Binding-site contacts:
Ligand atom O7 contacts residue ASN241 of chain 1.A at 4.1 Å.
Ligand atom C1 contacts residue ALA244 of chain 1.A at 4.0 Å (hydrophobic).
Ligand atom C8 contacts residue ILE240 of chain 1.A at 4.5 Å (hydrophobic).
Ligand atom C4 contacts residue ASN241 of chain 1.A at 3.8 Å.
Ligand atom C3 contacts residue ASN241 of chain 1.A at 3.5 Å.
Ligand atom C1 contacts residue ASN241 of chain 1.A at 1.4 Å.
Ligand atom C2 contacts residue ASN241 of chain 1.A at 2.5 Å.
Ligand atom C5 contacts residue ASN241 of chain 1.A at 2.9 Å.
Ligand atom C7 contacts residue ASN241 of chain 1.A at 3.6 Å.
Ligand atom C4 contacts residue TRP384 of chain 1.A at 4.4 Å (hydrophobic).
Ligand atom O5 contacts residue TRP384 of chain 1.A at 3.7 Å.
Ligand atom C8 contacts residue ASN241 of chain 1.A at 4.0 Å.
Ligand atom C6 contacts residue ASN241 of chain 1.A at 4.0 Å.
Ligand atom C5 contacts residue ALA244 of chain 1.A at 4.2 Å (hydrophobic).
Ligand atom O5 contacts residue ALA244 of chain 1.A at 3.5 Å.
Ligand atom C1 contacts residue TRP384 of chain 1.A at 3.5 Å (hydrophobic).
Ligand atom C6 contacts residue ALA244 of chain 1.A at 4.0 Å (hydrophobic).
Ligand atom O6 contacts residue ALA244 of chain 1.A at 4.4 Å.
Ligand atom C6 contacts residue LYS388 of chain 1.A at 4.0 Å.
Ligand atom O5 contacts residue ASN241 of chain 1.A at 2.3 Å (h-bond).
Ligand atom N2 contacts residue ASN241 of chain 1.A at 2.7 Å (h-bond).
Ligand atom C2 contacts residue TRP384 of chain 1.A at 3.8 Å (hydrophobic).
Ligand atom O6 contacts residue TRP384 of chain 1.A at 4.3 Å.
Ligand atom O6 contacts residue LYS388 of chain 1.A at 3.2 Å (salt-bridge).
Ligand atom O7 contacts residue TRP384 of chain 1.A at 3.8 Å.

The protein below binds the small molecule below.
Small molecule (SMILES): CC(=O)N[C@H]1[C@H](O[C@H]2[C@H](O)[C@@H](NC(C)=O)CO[C@@H]2CO)O[C@H](CO)[C@@H](O[C@H]2O[C@H](CO)[C@@H](O)[C@H](O)[C@@H]2O)[C@@H]1O

Sequence of chain 1.A:
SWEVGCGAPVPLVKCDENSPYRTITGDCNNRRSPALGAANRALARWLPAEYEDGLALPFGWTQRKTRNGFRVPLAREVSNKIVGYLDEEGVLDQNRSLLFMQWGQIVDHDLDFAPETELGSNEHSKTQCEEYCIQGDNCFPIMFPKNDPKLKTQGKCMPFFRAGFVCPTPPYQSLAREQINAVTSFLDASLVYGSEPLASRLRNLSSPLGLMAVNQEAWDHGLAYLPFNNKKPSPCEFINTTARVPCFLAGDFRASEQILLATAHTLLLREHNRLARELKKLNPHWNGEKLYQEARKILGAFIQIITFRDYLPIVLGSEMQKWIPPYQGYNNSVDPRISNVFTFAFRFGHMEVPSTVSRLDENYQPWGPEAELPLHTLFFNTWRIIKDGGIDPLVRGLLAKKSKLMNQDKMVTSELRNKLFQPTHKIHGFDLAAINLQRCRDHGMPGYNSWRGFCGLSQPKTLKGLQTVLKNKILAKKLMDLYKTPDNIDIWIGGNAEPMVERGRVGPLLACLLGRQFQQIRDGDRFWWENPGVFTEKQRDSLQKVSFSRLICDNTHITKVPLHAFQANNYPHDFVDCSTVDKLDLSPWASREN